This small molecule binds to this protein.
Small molecule (SMILES): CC(=O)N[C@@H]1[C@@H](O)[C@H](O)[C@@H](CO)O[C@H]1O

Binding-site contacts:
Ligand atom O5 contacts residue ASN240 of chain 2.F at 2.4 Å (h-bond).
Ligand atom C8 contacts residue ASN240 of chain 2.F at 3.9 Å.
Ligand atom O7 contacts residue GLY239 of chain 2.F at 3.6 Å.
Ligand atom C3 contacts residue ASN240 of chain 2.F at 3.7 Å.
Ligand atom C5 contacts residue ASN240 of chain 2.F at 3.7 Å.
Ligand atom O7 contacts residue ASN240 of chain 2.F at 3.0 Å (h-bond).
Ligand atom C1 contacts residue ASN240 of chain 2.F at 1.5 Å.
Ligand atom C4 contacts residue ASN240 of chain 2.F at 4.3 Å.
Ligand atom N2 contacts residue ASN240 of chain 2.F at 2.8 Å (h-bond).
Ligand atom C7 contacts residue ASN240 of chain 2.F at 3.2 Å.
Ligand atom C2 contacts residue ASN240 of chain 2.F at 2.5 Å.

Sequence of chain 2.F:
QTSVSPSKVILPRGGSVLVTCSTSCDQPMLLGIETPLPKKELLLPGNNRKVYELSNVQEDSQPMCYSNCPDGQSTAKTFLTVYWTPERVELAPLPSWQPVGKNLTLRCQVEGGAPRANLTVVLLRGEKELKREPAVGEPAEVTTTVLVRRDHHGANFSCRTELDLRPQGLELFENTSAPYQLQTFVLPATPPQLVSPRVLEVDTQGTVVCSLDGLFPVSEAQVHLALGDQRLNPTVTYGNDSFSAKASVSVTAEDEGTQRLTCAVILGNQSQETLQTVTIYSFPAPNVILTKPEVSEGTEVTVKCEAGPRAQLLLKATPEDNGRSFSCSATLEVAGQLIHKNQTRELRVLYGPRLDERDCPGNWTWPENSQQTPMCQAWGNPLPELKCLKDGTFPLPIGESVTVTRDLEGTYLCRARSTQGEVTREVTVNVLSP